Binding-site contacts:
Ligand atom S28 contacts residue LEU74 of chain 1.A at 3.6 Å.
Ligand atom C11 contacts residue ANP1 of chain 1.C at 3.6 Å.
Ligand atom C12 contacts residue ANP1 of chain 1.C at 3.5 Å.
Ligand atom S28 contacts residue PHE168 of chain 1.A at 3.8 Å.
Ligand atom F22 contacts residue ILE100 of chain 1.A at 3.6 Å.
Ligand atom C27 contacts residue ASP167 of chain 1.A at 3.4 Å.
Ligand atom C27 contacts residue PHE168 of chain 1.A at 3.4 Å (hydrophobic).
Ligand atom C30 contacts residue SER171 of chain 1.A at 3.8 Å.
Ligand atom C26 contacts residue PHE168 of chain 1.A at 3.8 Å (hydrophobic).
Ligand atom C05 contacts residue ILE58 of chain 1.A at 3.9 Å (hydrophobic).
Ligand atom C09 contacts residue ILE58 of chain 1.A at 3.8 Å (hydrophobic).
Ligand atom O31 contacts residue SER171 of chain 1.A at 3.1 Å (h-bond).
Ligand atom C02 contacts residue SER171 of chain 1.A at 3.9 Å.
Ligand atom C16 contacts residue ILE58 of chain 1.A at 3.8 Å (hydrophobic).
Ligand atom C23 contacts residue ASP167 of chain 1.A at 3.8 Å.
Ligand atom C30 contacts residue VAL170 of chain 1.A at 3.9 Å (hydrophobic).
Ligand atom C26 contacts residue ASP167 of chain 1.A at 3.6 Å.
Ligand atom C15 contacts residue GLY38 of chain 1.A at 3.8 Å.
Ligand atom O31 contacts residue VAL170 of chain 1.A at 2.8 Å (h-bond).
Ligand atom C20 contacts residue ASP167 of chain 1.A at 3.2 Å.
Ligand atom O31 contacts residue GLY169 of chain 1.A at 3.8 Å.
Ligand atom C08 contacts residue ILE100 of chain 1.A at 3.8 Å (hydrophobic).
Ligand atom F22 contacts residue ASP167 of chain 1.A at 2.8 Å.
Ligand atom S28 contacts residue ILE100 of chain 1.A at 3.7 Å.
Ligand atom N01 contacts residue SER171 of chain 1.A at 3.3 Å (h-bond).
Ligand atom O17 contacts residue ILE58 of chain 1.A at 3.5 Å.
Ligand atom N13 contacts residue ANP1 of chain 1.C at 2.8 Å (h-bond).
Ligand atom N19 contacts residue ILE100 of chain 1.A at 3.6 Å.
Ligand atom C23 contacts residue MET102 of chain 1.A at 3.6 Å (hydrophobic).
Ligand atom C21 contacts residue ASP167 of chain 1.A at 3.0 Å.
Ligand atom O17 contacts residue LYS56 of chain 1.A at 3.1 Å (salt-bridge).
Ligand atom C30 contacts residue LEU74 of chain 1.A at 3.7 Å (hydrophobic).
Ligand atom N19 contacts residue ASP167 of chain 1.A at 3.2 Å (salt-bridge).
Ligand atom C24 contacts residue ASP167 of chain 1.A at 3.8 Å.
Ligand atom I25 contacts residue VAL86 of chain 1.A at 3.2 Å.
Ligand atom C18 contacts residue ILE100 of chain 1.A at 3.4 Å (hydrophobic).
Ligand atom C14 contacts residue ASN37 of chain 1.A at 3.7 Å.
Ligand atom C21 contacts residue ILE100 of chain 1.A at 3.8 Å (hydrophobic).
Ligand atom C14 contacts residue ANP1 of chain 1.C at 3.7 Å.
Ligand atom F22 contacts residue MET102 of chain 1.A at 3.5 Å.

Sequence of chain 1.A:
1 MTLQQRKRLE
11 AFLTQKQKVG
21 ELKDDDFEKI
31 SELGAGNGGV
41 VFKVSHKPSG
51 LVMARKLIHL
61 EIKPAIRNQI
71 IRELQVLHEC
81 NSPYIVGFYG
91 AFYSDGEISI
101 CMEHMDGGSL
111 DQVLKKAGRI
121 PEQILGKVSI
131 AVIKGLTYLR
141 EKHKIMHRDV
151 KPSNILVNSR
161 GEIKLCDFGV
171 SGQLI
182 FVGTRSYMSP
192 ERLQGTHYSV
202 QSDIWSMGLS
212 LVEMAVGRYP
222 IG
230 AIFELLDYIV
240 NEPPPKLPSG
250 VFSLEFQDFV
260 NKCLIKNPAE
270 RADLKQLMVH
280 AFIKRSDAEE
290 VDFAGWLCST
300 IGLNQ

This protein binds this small molecule.
Small molecule (SMILES): CC1(C)CNC(=O)c2sc(Nc3ccc(I)cc3F)c(C(=O)N[C@@H]3CCCNC3)c2C1